Sequence of chain 1.D:
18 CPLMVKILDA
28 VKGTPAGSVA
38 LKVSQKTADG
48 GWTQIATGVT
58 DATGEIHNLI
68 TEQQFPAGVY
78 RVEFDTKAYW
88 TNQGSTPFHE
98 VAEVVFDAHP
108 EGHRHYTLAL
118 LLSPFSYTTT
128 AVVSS

Sequence of chain 1.B:
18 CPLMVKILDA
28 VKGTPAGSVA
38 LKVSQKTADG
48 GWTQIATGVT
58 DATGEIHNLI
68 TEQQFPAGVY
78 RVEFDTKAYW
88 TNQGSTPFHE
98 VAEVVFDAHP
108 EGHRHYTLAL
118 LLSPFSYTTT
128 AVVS

This small molecule binds to this protein.
Small molecule (SMILES): O=C(c1ccc(O)cc1O)c1ccc(O)cc1O

Binding-site contacts:
Ligand atom CAO contacts residue LYS23 of chain 1.D at 4.3 Å.
Ligand atom CAK contacts residue LYS23 of chain 1.D at 3.8 Å.
Ligand atom CAG contacts residue ALA116 of chain 1.D at 4.3 Å (hydrophobic).
Ligand atom OAA contacts residue LYS23 of chain 1.B at 4.1 Å.
Ligand atom CAO contacts residue ALA116 of chain 1.D at 3.6 Å (hydrophobic).
Ligand atom CAM contacts residue LEU118 of chain 1.D at 4.1 Å (hydrophobic).
Ligand atom CAN contacts residue LYS23 of chain 1.B at 4.2 Å.
Ligand atom CAK contacts residue LYS23 of chain 1.B at 4.2 Å.
Ligand atom CAI contacts residue ALA116 of chain 1.D at 3.8 Å (hydrophobic).
Ligand atom CAG contacts residue LYS23 of chain 1.D at 4.3 Å.
Ligand atom OAD contacts residue LYS23 of chain 1.D at 3.4 Å (salt-bridge).
Ligand atom OAA contacts residue ALA116 of chain 1.B at 3.2 Å.
Ligand atom CAI contacts residue LEU25 of chain 1.B at 3.7 Å (hydrophobic).
Ligand atom CAL contacts residue ALA116 of chain 1.B at 4.2 Å (hydrophobic).
Ligand atom CAJ contacts residue LEU25 of chain 1.D at 4.0 Å (hydrophobic).
Ligand atom OAB contacts residue LEU118 of chain 1.D at 3.3 Å.
Ligand atom CAH contacts residue ALA116 of chain 1.B at 4.2 Å (hydrophobic).
Ligand atom CAP contacts residue LYS23 of chain 1.B at 4.0 Å.
Ligand atom OAC contacts residue THR114 of chain 1.D at 3.7 Å.
Ligand atom CAH contacts residue LEU25 of chain 1.B at 3.9 Å (hydrophobic).
Ligand atom OAB contacts residue THR127 of chain 1.D at 4.2 Å.
Ligand atom CAR contacts residue LYS23 of chain 1.D at 4.1 Å.
Ligand atom CAM contacts residue ALA116 of chain 1.D at 4.0 Å (hydrophobic).
Ligand atom CAQ contacts residue LEU25 of chain 1.D at 3.9 Å (hydrophobic).
Ligand atom CAL contacts residue LEU25 of chain 1.D at 4.1 Å (hydrophobic).
Ligand atom CAQ contacts residue ALA116 of chain 1.D at 4.2 Å (hydrophobic).
Ligand atom CAJ contacts residue LEU117 of chain 1.D at 3.9 Å (hydrophobic).
Ligand atom CAG contacts residue THR114 of chain 1.D at 4.2 Å.
Ligand atom OAE contacts residue LYS23 of chain 1.D at 4.1 Å.
Ligand atom OAE contacts residue LYS23 of chain 1.B at 4.1 Å.
Ligand atom OAA contacts residue LEU25 of chain 1.D at 4.0 Å.
Ligand atom CAR contacts residue LYS23 of chain 1.B at 4.2 Å.
Ligand atom OAB contacts residue THR125 of chain 1.D at 4.0 Å.
Ligand atom OAD contacts residue ALA116 of chain 1.D at 3.9 Å.
Ligand atom CAP contacts residue LYS23 of chain 1.D at 3.8 Å.
Ligand atom OAD contacts residue LEU25 of chain 1.D at 3.1 Å.
Ligand atom CAO contacts residue LEU25 of chain 1.D at 3.4 Å (hydrophobic).
Ligand atom CAJ contacts residue ALA116 of chain 1.D at 3.5 Å (hydrophobic).
Ligand atom CAN contacts residue LYS23 of chain 1.D at 4.1 Å.
Ligand atom CAJ contacts residue LEU118 of chain 1.D at 4.2 Å (hydrophobic).